A protein and the small-molecule ligand that binds it are described below.
Small molecule (SMILES): Nc1ccn([C@@H]2O[C@H](CO[P](=O)(O)O[C@H]3[C@@H](O)[C@H](n4cnc5c(N)ncnc54)O[C@@H]3CO[P](=O)(O)O[C@H]3[C@@H](O)[C@H](n4cnc5c(=O)nc(N)[nH]c54)O[C@@H]3CO[P](=O)(O)O[C@H]3[C@@H](O)[C@H](n4cnc5c(N)ncnc54)O[C@@H]3CO[P](=O)(O)O[C@H]3[C@@H](O)[C@H](n4cnc5c(N)ncnc54)O[C@@H]3CO[P](=O)(O)O[C@H]3[C@@H](O)[C@H](n4ccc(=O)[nH]c4=O)O[C@@H]3CO[P](=O)(O)O[C@H]3[C@@H](O)[C@H](n4ccc(N)nc4=O)O[C@@H]3CO[P](=O)(O)O[C@H]3[C@@H](O)[C@H](n4ccc(=O)[nH]c4=O)O[C@@H]3CO[P](=O)(O)O[C@H]3[C@@H](O)[C@H](n4cnc5c(=O)nc(N)[nH]c54)O[C@@H]3COPO)[C@@H](O)[C@H]2O)c(=O)n1

Binding-site contacts:
Ligand atom OP2 contacts residue LYS57 of chain 1.D at 3.2 Å (salt-bridge).
Ligand atom OP2 contacts residue TYR85 of chain 1.C at 2.9 Å (h-bond).
Ligand atom C2 contacts residue SER47 of chain 1.C at 3.2 Å.
Ligand atom C8 contacts residue TYR85 of chain 1.C at 3.7 Å (hydrophobic).
Ligand atom OP1 contacts residue LYS89 of chain 1.D at 3.3 Å (salt-bridge).
Ligand atom OP1 contacts residue LYS57 of chain 1.D at 2.8 Å.
Ligand atom OP2 contacts residue ASN55 of chain 1.D at 3.5 Å (h-bond).
Ligand atom O3' contacts residue ARG49 of chain 1.D at 3.0 Å (salt-bridge).
Ligand atom N1 contacts residue SER47 of chain 1.C at 2.8 Å (h-bond).
Ligand atom N1 contacts residue THR59 of chain 1.C at 3.5 Å.
Ligand atom P contacts residue LYS57 of chain 1.D at 3.2 Å.
Ligand atom O5' contacts residue ARG49 of chain 1.D at 3.6 Å (salt-bridge).
Ligand atom C8 contacts residue THR45 of chain 1.C at 3.6 Å.
Ligand atom C5' contacts residue ARG49 of chain 1.D at 3.1 Å.
Ligand atom C5' contacts residue TYR85 of chain 1.C at 3.7 Å (hydrophobic).
Ligand atom N7 contacts residue LYS61 of chain 1.C at 3.5 Å.
Ligand atom C5 contacts residue TYR85 of chain 1.C at 3.7 Å (hydrophobic).
Ligand atom P contacts residue ARG49 of chain 1.D at 3.2 Å.
Ligand atom N6 contacts residue THR91 of chain 1.D at 3.4 Å (h-bond).
Ligand atom OP1 contacts residue ASN55 of chain 1.D at 3.4 Å (h-bond).
Ligand atom OP2 contacts residue LYS89 of chain 1.D at 3.5 Å (salt-bridge).
Ligand atom OP1 contacts residue SER51 of chain 1.D at 2.8 Å (h-bond).
Ligand atom O3' contacts residue SER51 of chain 1.D at 3.4 Å.
Ligand atom C6 contacts residue THR45 of chain 1.C at 3.5 Å.
Ligand atom C6 contacts residue TYR85 of chain 1.C at 3.7 Å (hydrophobic).
Ligand atom C5 contacts residue THR45 of chain 1.C at 3.2 Å.
Ligand atom OP2 contacts residue SER51 of chain 1.D at 3.5 Å (h-bond).
Ligand atom O5' contacts residue LYS57 of chain 1.D at 3.1 Å (salt-bridge).
Ligand atom N7 contacts residue THR45 of chain 1.C at 2.5 Å (h-bond).
Ligand atom OP1 contacts residue SER52 of chain 1.D at 2.9 Å (h-bond).
Ligand atom OP2 contacts residue LYS89 of chain 1.D at 3.4 Å (salt-bridge).
Ligand atom N6 contacts residue THR59 of chain 1.C at 2.9 Å (h-bond).
Ligand atom N6 contacts residue THR45 of chain 1.C at 2.9 Å (h-bond).
Ligand atom OP2 contacts residue LYS57 of chain 1.D at 2.6 Å (salt-bridge).
Ligand atom P contacts residue SER51 of chain 1.D at 3.4 Å.
Ligand atom P contacts residue LYS89 of chain 1.D at 3.4 Å.
Ligand atom OP2 contacts residue LYS43 of chain 1.C at 3.0 Å (salt-bridge).
Ligand atom OP1 contacts residue ARG49 of chain 1.D at 2.5 Å (salt-bridge).
Ligand atom O2' contacts residue GLU63 of chain 1.C at 3.6 Å.
Ligand atom N7 contacts residue TYR85 of chain 1.C at 3.6 Å.

Sequence of chain 1.D:
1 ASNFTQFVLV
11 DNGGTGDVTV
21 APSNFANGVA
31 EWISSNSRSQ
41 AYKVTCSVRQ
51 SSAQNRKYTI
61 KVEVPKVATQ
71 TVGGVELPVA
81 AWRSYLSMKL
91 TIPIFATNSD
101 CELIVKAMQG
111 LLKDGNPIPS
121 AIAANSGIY

Sequence of chain 1.C:
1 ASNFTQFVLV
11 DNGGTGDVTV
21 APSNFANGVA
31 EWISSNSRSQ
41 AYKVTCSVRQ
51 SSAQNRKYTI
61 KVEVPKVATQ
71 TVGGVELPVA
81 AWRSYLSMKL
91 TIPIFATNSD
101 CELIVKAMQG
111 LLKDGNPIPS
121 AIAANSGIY